The small molecule below binds the protein below.
Small molecule (SMILES): CC(C(=O)SCCNC(=O)CCNC(=O)[C@H](O)C(C)(C)COP(=O)(O)OP(=O)(O)OC[C@H]1O[C@@H](n2cnc3c(N)ncnc32)[C@H](O)[C@@H]1OP(=O)(O)O)=[N+]([O-])[O-]

Sequence of chain 2.A:
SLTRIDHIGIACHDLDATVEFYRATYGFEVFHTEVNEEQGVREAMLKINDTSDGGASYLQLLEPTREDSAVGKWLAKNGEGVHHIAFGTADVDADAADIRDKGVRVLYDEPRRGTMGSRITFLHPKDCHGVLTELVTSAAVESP

Binding-site contacts:
Ligand atom C5 contacts residue TRP74 of chain 2.A at 3.7 Å (hydrophobic).
Ligand atom CP4 contacts residue PHE122 of chain 2.A at 3.7 Å (hydrophobic).
Ligand atom OS4 contacts residue GLN60 of chain 2.A at 3.0 Å (h-bond).
Ligand atom CP4 contacts residue GLN39 of chain 2.A at 3.4 Å.
Ligand atom NP1 contacts residue GLN39 of chain 2.A at 2.9 Å (h-bond).
Ligand atom OP1 contacts residue LEU132 of chain 2.A at 3.5 Å.
Ligand atom C6 contacts residue TRP74 of chain 2.A at 3.5 Å (hydrophobic).
Ligand atom NS4 contacts residue CO1 of chain 2.B at 3.2 Å.
Ligand atom CP3 contacts residue GLN39 of chain 2.A at 3.6 Å.
Ligand atom CS2 contacts residue CO1 of chain 2.B at 3.7 Å.
Ligand atom NS4 contacts residue GLN60 of chain 2.A at 3.3 Å (h-bond).
Ligand atom CP4 contacts residue TYR108 of chain 2.A at 3.6 Å (hydrophobic).
Ligand atom CS1 contacts residue CO1 of chain 2.B at 3.3 Å.
Ligand atom C2 contacts residue GLY130 of chain 2.A at 3.3 Å.
Ligand atom OS5 contacts residue THR115 of chain 2.A at 2.7 Å (h-bond).
Ligand atom OS1 contacts residue HIS84 of chain 2.A at 3.0 Å (h-bond).
Ligand atom O6 contacts residue LYS73 of chain 2.A at 3.5 Å (salt-bridge).
Ligand atom C4 contacts residue PRO125 of chain 2.A at 3.6 Å (hydrophobic).
Ligand atom OS5 contacts residue GLY114 of chain 2.A at 3.1 Å.
Ligand atom N7 contacts residue TRP74 of chain 2.A at 3.6 Å.
Ligand atom N3 contacts residue PRO125 of chain 2.A at 3.5 Å.
Ligand atom N6 contacts residue TRP74 of chain 2.A at 3.5 Å.
Ligand atom OS4 contacts residue GLU134 of chain 2.A at 3.0 Å (salt-bridge).
Ligand atom OS4 contacts residue HIS7 of chain 2.A at 3.2 Å (h-bond).
Ligand atom OP1 contacts residue HIS83 of chain 2.A at 3.2 Å.
Ligand atom OP2 contacts residue LEU107 of chain 2.A at 3.4 Å.
Ligand atom OS4 contacts residue CO1 of chain 2.B at 2.2 Å.
Ligand atom OP3 contacts residue ALA70 of chain 2.A at 3.5 Å.
Ligand atom OP1 contacts residue ALA70 of chain 2.A at 3.6 Å.
Ligand atom CP3 contacts residue ALA70 of chain 2.A at 3.7 Å (hydrophobic).
Ligand atom OS1 contacts residue GLN60 of chain 2.A at 3.1 Å (h-bond).
Ligand atom OS1 contacts residue CO1 of chain 2.B at 2.2 Å.
Ligand atom CP5 contacts residue PHE122 of chain 2.A at 3.7 Å (hydrophobic).
Ligand atom OS1 contacts residue GLU134 of chain 2.A at 3.2 Å (salt-bridge).
Ligand atom O12 contacts residue LYS73 of chain 2.A at 3.7 Å.
Ligand atom C2 contacts residue PRO125 of chain 2.A at 3.6 Å (hydrophobic).
Ligand atom N6 contacts residue HIS83 of chain 2.A at 3.0 Å (h-bond).
Ligand atom N6 contacts residue LEU132 of chain 2.A at 3.5 Å.
Ligand atom NS4 contacts residue THR115 of chain 2.A at 3.4 Å (h-bond).
Ligand atom CS3 contacts residue ASN36 of chain 2.A at 3.7 Å.